A small-molecule ligand and the protein it binds are described below.
Small molecule (SMILES): CC(=O)N[C@@H]1[C@@H](O)[C@H](O)[C@@H](CO)O[C@H]1O

Sequence of chain 1.B:
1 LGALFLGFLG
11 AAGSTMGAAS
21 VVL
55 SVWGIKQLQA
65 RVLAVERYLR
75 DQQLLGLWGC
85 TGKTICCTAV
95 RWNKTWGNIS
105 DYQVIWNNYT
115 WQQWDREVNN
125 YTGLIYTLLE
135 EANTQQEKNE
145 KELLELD

Binding-site contacts:
Ligand atom O5 contacts residue ASN112 of chain 1.B at 2.3 Å (h-bond).
Ligand atom C3 contacts residue ASN112 of chain 1.B at 3.8 Å.
Ligand atom C5 contacts residue ASN112 of chain 1.B at 3.6 Å.
Ligand atom C1 contacts residue ASN111 of chain 1.B at 4.3 Å.
Ligand atom O7 contacts residue ASN112 of chain 1.B at 3.4 Å (h-bond).
Ligand atom C2 contacts residue ASN112 of chain 1.B at 2.5 Å.
Ligand atom C1 contacts residue ASN112 of chain 1.B at 1.4 Å.
Ligand atom O6 contacts residue ASN112 of chain 1.B at 4.5 Å.
Ligand atom C8 contacts residue VAL108 of chain 1.B at 3.8 Å (hydrophobic).
Ligand atom C4 contacts residue ASN112 of chain 1.B at 4.2 Å.
Ligand atom C8 contacts residue ASN112 of chain 1.B at 3.7 Å.
Ligand atom C7 contacts residue ASN112 of chain 1.B at 3.3 Å.
Ligand atom N2 contacts residue ASN112 of chain 1.B at 3.0 Å (h-bond).
Ligand atom O5 contacts residue ASN111 of chain 1.B at 4.3 Å.